Sequence of chain 1.B:
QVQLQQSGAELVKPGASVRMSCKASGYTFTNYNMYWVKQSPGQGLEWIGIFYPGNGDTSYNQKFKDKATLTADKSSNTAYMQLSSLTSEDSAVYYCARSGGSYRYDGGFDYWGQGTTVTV

Binding-site contacts:
Ligand atom C6 contacts residue MAN1 of chain 3.E at 2.8 Å.
Ligand atom O5 contacts residue ASN120 of chain 3.A at 2.4 Å (h-bond).
Ligand atom O4 contacts residue GLU294 of chain 1.A at 2.9 Å (salt-bridge).
Ligand atom C3 contacts residue ASN249 of chain 1.A at 3.5 Å.
Ligand atom O3 contacts residue GLN311 of chain 1.A at 3.7 Å.
Ligand atom O6 contacts residue THR310 of chain 1.A at 3.2 Å (h-bond).
Ligand atom C3 contacts residue GLY312 of chain 1.A at 3.5 Å.
Ligand atom C6 contacts residue PRO309 of chain 1.A at 3.4 Å (hydrophobic).
Ligand atom O3 contacts residue GLU294 of chain 1.A at 2.5 Å (salt-bridge).
Ligand atom C6 contacts residue ASP250 of chain 1.A at 3.6 Å.
Ligand atom C6 contacts residue LEU373 of chain 1.A at 3.3 Å (hydrophobic).
Ligand atom N2 contacts residue ASN120 of chain 3.A at 2.9 Å (h-bond).
Ligand atom O6 contacts residue ILE285 of chain 1.A at 3.5 Å (h-bond).
Ligand atom O5 contacts residue GLY374 of chain 1.A at 3.3 Å.
Ligand atom O6 contacts residue GLN375 of chain 1.A at 3.0 Å.
Ligand atom C8 contacts residue GLN311 of chain 1.A at 3.4 Å.
Ligand atom C4 contacts residue GLU294 of chain 1.A at 3.6 Å.
Ligand atom O3 contacts residue GLY312 of chain 1.A at 3.6 Å.
Ligand atom C8 contacts residue ARG140 of chain 3.A at 3.5 Å.
Ligand atom O3 contacts residue ARG283 of chain 1.A at 3.0 Å (salt-bridge).
Ligand atom C3 contacts residue GLU294 of chain 1.A at 3.3 Å.
Ligand atom O2 contacts residue GLY312 of chain 1.A at 3.2 Å.
Ligand atom O4 contacts residue ARG247 of chain 1.A at 3.3 Å (salt-bridge).
Ligand atom O6 contacts residue LYS308 of chain 1.A at 3.5 Å (salt-bridge).
Ligand atom O2 contacts residue ASN249 of chain 1.A at 3.2 Å (h-bond).
Ligand atom C1 contacts residue ASN120 of chain 3.A at 1.5 Å.
Ligand atom C2 contacts residue ASP106 of chain 1.B at 3.2 Å.
Ligand atom O4 contacts residue ARG283 of chain 1.A at 3.2 Å (salt-bridge).
Ligand atom O2 contacts residue ASP106 of chain 1.B at 2.6 Å (salt-bridge).
Ligand atom O4 contacts residue GLY312 of chain 1.A at 3.6 Å (h-bond).
Ligand atom O5 contacts residue ARG104 of chain 1.B at 3.5 Å.
Ligand atom O6 contacts residue MAN1 of chain 3.E at 2.2 Å (h-bond).
Ligand atom C2 contacts residue ASN120 of chain 3.A at 2.4 Å.
Ligand atom O6 contacts residue VAL241 of chain 1.A at 3.4 Å.
Ligand atom O3 contacts residue ASN249 of chain 1.A at 2.6 Å (h-bond).
Ligand atom O3 contacts residue TYR32 of chain 1.C at 3.5 Å (h-bond).
Ligand atom O6 contacts residue ASP250 of chain 1.A at 2.6 Å (salt-bridge).
Ligand atom O3 contacts residue ASP250 of chain 1.A at 2.8 Å (salt-bridge).
Ligand atom O5 contacts residue GLN375 of chain 1.A at 3.1 Å (h-bond).
Ligand atom C6 contacts residue ILE285 of chain 1.A at 3.1 Å (hydrophobic).

This small molecule binds to this protein.
Small molecule (SMILES): CC(=O)N[C@H]1[C@H](O[C@H]2[C@H](O)[C@@H](NC(C)=O)CO[C@@H]2CO)O[C@H](CO)[C@@H](O[C@@H]2O[C@H](CO)[C@@H](O)[C@H](O[C@H]3O[C@H](CO)[C@@H](O)[C@H](O)[C@@H]3O[C@H]3O[C@H](CO)[C@@H](O)[C@H](O)[C@@H]3O[C@H]3O[C@H](CO)[C@@H](O)[C@H](O)[C@@H]3O)[C@@H]2O)[C@@H]1O

Sequence of chain 1.C:
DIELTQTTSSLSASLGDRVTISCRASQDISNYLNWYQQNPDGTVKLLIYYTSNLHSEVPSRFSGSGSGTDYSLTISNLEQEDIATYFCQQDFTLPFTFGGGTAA

Sequence of chain 3.A:
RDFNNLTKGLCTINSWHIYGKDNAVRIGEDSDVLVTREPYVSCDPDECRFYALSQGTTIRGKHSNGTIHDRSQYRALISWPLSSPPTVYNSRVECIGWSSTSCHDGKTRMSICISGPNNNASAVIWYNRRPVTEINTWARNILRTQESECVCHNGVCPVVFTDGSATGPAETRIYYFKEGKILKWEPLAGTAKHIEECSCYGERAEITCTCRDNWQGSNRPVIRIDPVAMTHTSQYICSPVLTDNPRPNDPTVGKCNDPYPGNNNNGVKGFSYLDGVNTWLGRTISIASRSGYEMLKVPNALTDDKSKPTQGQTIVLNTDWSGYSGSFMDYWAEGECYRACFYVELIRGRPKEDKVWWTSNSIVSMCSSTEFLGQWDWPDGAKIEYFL

Sequence of chain 1.A:
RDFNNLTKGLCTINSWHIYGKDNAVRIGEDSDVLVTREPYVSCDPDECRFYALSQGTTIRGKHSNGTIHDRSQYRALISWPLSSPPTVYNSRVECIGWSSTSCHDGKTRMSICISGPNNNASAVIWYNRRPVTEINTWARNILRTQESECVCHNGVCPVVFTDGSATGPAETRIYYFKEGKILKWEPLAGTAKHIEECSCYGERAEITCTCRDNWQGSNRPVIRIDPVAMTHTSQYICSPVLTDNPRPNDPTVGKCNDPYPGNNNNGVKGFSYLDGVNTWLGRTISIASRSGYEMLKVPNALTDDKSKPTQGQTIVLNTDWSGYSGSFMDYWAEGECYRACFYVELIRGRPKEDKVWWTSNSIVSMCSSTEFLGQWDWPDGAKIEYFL